Sequence of chain 1.C:
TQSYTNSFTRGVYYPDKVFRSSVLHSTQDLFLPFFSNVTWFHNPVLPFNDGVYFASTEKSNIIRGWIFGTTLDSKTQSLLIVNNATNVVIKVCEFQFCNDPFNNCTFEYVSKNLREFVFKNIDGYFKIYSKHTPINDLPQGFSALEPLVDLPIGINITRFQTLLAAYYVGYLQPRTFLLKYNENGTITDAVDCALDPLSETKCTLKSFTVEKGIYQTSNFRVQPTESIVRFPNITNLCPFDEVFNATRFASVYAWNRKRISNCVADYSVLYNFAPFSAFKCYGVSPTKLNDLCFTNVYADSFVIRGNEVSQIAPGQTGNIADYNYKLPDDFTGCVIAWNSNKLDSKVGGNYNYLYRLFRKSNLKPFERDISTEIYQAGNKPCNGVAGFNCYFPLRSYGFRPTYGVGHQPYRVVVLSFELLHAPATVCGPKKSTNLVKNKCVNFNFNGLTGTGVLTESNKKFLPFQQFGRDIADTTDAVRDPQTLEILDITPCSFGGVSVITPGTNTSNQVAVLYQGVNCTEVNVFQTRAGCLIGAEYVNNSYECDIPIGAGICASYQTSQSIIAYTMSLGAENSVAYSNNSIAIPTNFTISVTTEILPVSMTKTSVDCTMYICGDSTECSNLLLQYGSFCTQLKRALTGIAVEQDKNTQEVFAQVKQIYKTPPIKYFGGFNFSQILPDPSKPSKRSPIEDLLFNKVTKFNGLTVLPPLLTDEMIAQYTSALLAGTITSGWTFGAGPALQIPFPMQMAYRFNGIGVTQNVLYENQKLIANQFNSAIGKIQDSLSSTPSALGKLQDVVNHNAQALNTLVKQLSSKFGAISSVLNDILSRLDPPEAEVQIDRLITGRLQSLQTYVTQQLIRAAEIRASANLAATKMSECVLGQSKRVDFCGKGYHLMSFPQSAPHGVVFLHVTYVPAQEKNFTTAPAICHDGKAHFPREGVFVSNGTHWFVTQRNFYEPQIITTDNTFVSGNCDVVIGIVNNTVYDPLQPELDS

This small molecule binds to this protein.
Small molecule (SMILES): CC(=O)N[C@@H]1[C@@H](O)[C@H](O)[C@@H](CO)O[C@H]1O

Binding-site contacts:
Ligand atom C7 contacts residue ASN1095 of chain 1.C at 4.2 Å.
Ligand atom C6 contacts residue THR1097 of chain 1.C at 3.2 Å.
Ligand atom C3 contacts residue ASN1095 of chain 1.C at 3.8 Å.
Ligand atom O3 contacts residue HIS1098 of chain 1.C at 3.7 Å.
Ligand atom C8 contacts residue PHE1100 of chain 1.C at 4.0 Å (hydrophobic).
Ligand atom C2 contacts residue ASN1095 of chain 1.C at 2.5 Å.
Ligand atom O6 contacts residue ASN1095 of chain 1.C at 4.0 Å.
Ligand atom C4 contacts residue THR1097 of chain 1.C at 3.8 Å.
Ligand atom C4 contacts residue ASN1095 of chain 1.C at 4.3 Å.
Ligand atom O7 contacts residue HIS1098 of chain 1.C at 4.2 Å.
Ligand atom N2 contacts residue ASN1095 of chain 1.C at 2.9 Å (h-bond).
Ligand atom C4 contacts residue HIS1098 of chain 1.C at 4.5 Å.
Ligand atom O7 contacts residue PHE1100 of chain 1.C at 3.0 Å.
Ligand atom O5 contacts residue ASN1095 of chain 1.C at 2.4 Å (h-bond).
Ligand atom O5 contacts residue THR1097 of chain 1.C at 3.5 Å (h-bond).
Ligand atom O6 contacts residue THR1097 of chain 1.C at 2.7 Å (h-bond).
Ligand atom C5 contacts residue THR1097 of chain 1.C at 3.7 Å.
Ligand atom C5 contacts residue ASN1095 of chain 1.C at 3.7 Å.
Ligand atom C1 contacts residue ASN1095 of chain 1.C at 1.4 Å.
Ligand atom C7 contacts residue PHE1100 of chain 1.C at 3.5 Å (hydrophobic).
Ligand atom N2 contacts residue PHE1100 of chain 1.C at 4.2 Å.